Sequence of chain 1.A:
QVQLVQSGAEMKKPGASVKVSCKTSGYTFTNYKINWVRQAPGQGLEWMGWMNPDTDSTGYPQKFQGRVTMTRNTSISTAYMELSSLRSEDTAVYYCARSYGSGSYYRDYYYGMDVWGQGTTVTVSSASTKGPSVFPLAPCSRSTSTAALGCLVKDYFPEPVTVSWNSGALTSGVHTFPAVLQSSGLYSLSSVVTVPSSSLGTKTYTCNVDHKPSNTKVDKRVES

This protein binds this small molecule.
Small molecule (SMILES): CC(=O)N[C@@H]1[C@@H](O)[C@H](O)[C@@H](CO)O[C@H]1O

Binding-site contacts:
Ligand atom C7 contacts residue ASN73 of chain 1.A at 3.0 Å.
Ligand atom C2 contacts residue ASN73 of chain 1.A at 2.9 Å.
Ligand atom O5 contacts residue ILE76 of chain 1.A at 4.2 Å.
Ligand atom N2 contacts residue ASN73 of chain 1.A at 2.6 Å (h-bond).
Ligand atom C1 contacts residue SER75 of chain 1.A at 3.9 Å.
Ligand atom C1 contacts residue ILE76 of chain 1.A at 4.3 Å (hydrophobic).
Ligand atom C1 contacts residue ASN73 of chain 1.A at 2.3 Å.
Ligand atom C8 contacts residue ASN73 of chain 1.A at 3.7 Å.
Ligand atom O7 contacts residue ASN73 of chain 1.A at 3.6 Å (h-bond).
Ligand atom O5 contacts residue ASN73 of chain 1.A at 3.6 Å (h-bond).
Ligand atom C3 contacts residue ASN73 of chain 1.A at 4.2 Å.